Sequence of chain 2.C:
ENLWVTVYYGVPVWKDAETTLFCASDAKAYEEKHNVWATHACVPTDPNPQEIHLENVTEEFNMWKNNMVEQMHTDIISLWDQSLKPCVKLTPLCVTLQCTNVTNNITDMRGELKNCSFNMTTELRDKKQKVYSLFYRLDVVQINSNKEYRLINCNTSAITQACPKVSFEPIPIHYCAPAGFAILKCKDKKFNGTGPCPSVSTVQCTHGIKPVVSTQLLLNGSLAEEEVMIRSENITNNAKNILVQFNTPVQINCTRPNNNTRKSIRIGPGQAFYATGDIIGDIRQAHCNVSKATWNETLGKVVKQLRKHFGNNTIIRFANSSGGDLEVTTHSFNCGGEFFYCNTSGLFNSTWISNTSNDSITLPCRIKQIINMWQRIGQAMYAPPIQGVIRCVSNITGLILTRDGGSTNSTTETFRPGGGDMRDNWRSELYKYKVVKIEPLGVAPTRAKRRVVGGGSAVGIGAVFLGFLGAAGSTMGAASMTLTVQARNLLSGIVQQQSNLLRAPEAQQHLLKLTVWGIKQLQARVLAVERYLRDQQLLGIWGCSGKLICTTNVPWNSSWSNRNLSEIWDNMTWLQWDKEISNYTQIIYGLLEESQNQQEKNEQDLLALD

The protein below binds the small molecule below.
Small molecule (SMILES): CC(=O)N[C@@H]1[C@@H](O)[C@H](O)[C@@H](CO)O[C@H]1O

Binding-site contacts:
Ligand atom C4 contacts residue ASN308 of chain 2.C at 4.1 Å.
Ligand atom N2 contacts residue ASN308 of chain 2.C at 3.1 Å (h-bond).
Ligand atom C5 contacts residue ASN308 of chain 2.C at 3.4 Å.
Ligand atom C2 contacts residue ASN308 of chain 2.C at 2.6 Å.
Ligand atom C3 contacts residue ASN308 of chain 2.C at 3.8 Å.
Ligand atom C1 contacts residue ASN308 of chain 2.C at 1.4 Å.
Ligand atom O5 contacts residue ASN308 of chain 2.C at 2.1 Å (h-bond).
Ligand atom C7 contacts residue ASN308 of chain 2.C at 4.2 Å.